The protein below binds the small molecule below.
Small molecule (SMILES): CC(=O)N[C@@H]1[C@@H](O)[C@H](O)[C@@H](CO)O[C@H]1O

Binding-site contacts:
Ligand atom O5 contacts residue ASN603 of chain 1.A at 2.4 Å (h-bond).
Ligand atom C8 contacts residue ASN603 of chain 1.A at 4.3 Å.
Ligand atom C7 contacts residue ASN603 of chain 1.A at 3.3 Å.
Ligand atom O7 contacts residue ASN603 of chain 1.A at 3.6 Å (h-bond).
Ligand atom C2 contacts residue ASN603 of chain 1.A at 2.5 Å.
Ligand atom C1 contacts residue ASN603 of chain 1.A at 1.4 Å.
Ligand atom N2 contacts residue ASN603 of chain 1.A at 2.5 Å (h-bond).
Ligand atom O6 contacts residue ASN603 of chain 1.A at 4.2 Å.
Ligand atom C3 contacts residue ASN603 of chain 1.A at 3.8 Å.
Ligand atom C4 contacts residue ASN603 of chain 1.A at 4.2 Å.
Ligand atom C5 contacts residue ASN603 of chain 1.A at 3.8 Å.

Sequence of chain 1.A:
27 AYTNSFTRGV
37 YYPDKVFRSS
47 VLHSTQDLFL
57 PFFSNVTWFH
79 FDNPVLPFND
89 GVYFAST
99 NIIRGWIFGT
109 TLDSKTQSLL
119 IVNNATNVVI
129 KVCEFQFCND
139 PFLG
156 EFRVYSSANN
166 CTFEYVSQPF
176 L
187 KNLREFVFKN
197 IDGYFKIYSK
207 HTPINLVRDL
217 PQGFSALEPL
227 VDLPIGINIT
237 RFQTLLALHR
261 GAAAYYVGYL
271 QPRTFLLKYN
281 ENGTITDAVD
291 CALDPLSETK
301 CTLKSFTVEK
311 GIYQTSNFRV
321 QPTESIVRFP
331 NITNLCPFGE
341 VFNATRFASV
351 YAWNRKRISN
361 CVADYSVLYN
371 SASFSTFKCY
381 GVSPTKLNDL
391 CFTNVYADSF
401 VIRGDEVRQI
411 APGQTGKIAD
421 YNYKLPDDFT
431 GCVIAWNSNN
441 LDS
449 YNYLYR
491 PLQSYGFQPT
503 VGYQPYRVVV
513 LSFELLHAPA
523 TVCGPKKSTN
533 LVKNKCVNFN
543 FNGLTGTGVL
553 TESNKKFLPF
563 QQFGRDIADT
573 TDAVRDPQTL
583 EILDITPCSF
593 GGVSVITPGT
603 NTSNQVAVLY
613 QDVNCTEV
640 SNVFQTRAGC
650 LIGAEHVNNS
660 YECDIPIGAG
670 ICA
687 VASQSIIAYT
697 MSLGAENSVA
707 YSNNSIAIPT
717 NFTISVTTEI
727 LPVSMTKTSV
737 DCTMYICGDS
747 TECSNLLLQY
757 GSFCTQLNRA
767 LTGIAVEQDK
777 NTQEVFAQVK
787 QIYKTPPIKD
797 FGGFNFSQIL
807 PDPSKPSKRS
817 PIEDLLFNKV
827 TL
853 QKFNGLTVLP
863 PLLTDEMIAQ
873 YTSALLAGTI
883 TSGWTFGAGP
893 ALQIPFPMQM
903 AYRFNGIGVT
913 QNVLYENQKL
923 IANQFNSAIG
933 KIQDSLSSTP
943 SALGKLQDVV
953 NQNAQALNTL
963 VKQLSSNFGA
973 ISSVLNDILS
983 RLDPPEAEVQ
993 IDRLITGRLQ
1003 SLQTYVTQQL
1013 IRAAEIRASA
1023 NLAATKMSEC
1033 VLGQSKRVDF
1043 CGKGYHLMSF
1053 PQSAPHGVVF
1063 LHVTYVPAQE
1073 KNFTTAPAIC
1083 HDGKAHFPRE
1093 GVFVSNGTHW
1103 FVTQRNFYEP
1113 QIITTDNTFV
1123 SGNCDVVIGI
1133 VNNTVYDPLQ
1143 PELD